Binding-site contacts:
Ligand atom C4 contacts residue ASN529 of chain 1.A at 4.2 Å.
Ligand atom O5 contacts residue ASN529 of chain 1.A at 2.3 Å (h-bond).
Ligand atom C2 contacts residue ASN529 of chain 1.A at 2.5 Å.
Ligand atom O7 contacts residue ASN529 of chain 1.A at 3.4 Å (h-bond).
Ligand atom C7 contacts residue SER403 of chain 1.A at 4.0 Å.
Ligand atom C7 contacts residue SER528 of chain 1.A at 4.4 Å.
Ligand atom C8 contacts residue ASP526 of chain 1.A at 3.0 Å.
Ligand atom C7 contacts residue ASP526 of chain 1.A at 4.5 Å.
Ligand atom N2 contacts residue ASN529 of chain 1.A at 3.0 Å (h-bond).
Ligand atom N2 contacts residue SER403 of chain 1.A at 3.4 Å (h-bond).
Ligand atom C8 contacts residue SER403 of chain 1.A at 3.9 Å.
Ligand atom O3 contacts residue SER403 of chain 1.A at 3.2 Å (h-bond).
Ligand atom C7 contacts residue ASN529 of chain 1.A at 3.4 Å.
Ligand atom C3 contacts residue ASN529 of chain 1.A at 3.8 Å.
Ligand atom C5 contacts residue ASN529 of chain 1.A at 3.6 Å.
Ligand atom C2 contacts residue SER403 of chain 1.A at 4.1 Å.
Ligand atom C8 contacts residue SER528 of chain 1.A at 3.9 Å.
Ligand atom C3 contacts residue SER403 of chain 1.A at 3.7 Å.
Ligand atom C1 contacts residue ASN529 of chain 1.A at 1.4 Å.

A small-molecule ligand and the protein it binds are described below.
Small molecule (SMILES): CC(=O)N[C@H]1[C@H](O[C@H]2[C@H](O)[C@@H](NC(C)=O)CO[C@@H]2CO)O[C@H](CO)[C@@H](O[C@@H]2O[C@H](CO[C@H]3O[C@H](CO)[C@@H](O)[C@H](O)[C@@H]3O)[C@@H](O)[C@H](O[C@H]3O[C@H](CO)[C@@H](O)[C@H](O)[C@@H]3O)[C@@H]2O)[C@@H]1O

Sequence of chain 1.A:
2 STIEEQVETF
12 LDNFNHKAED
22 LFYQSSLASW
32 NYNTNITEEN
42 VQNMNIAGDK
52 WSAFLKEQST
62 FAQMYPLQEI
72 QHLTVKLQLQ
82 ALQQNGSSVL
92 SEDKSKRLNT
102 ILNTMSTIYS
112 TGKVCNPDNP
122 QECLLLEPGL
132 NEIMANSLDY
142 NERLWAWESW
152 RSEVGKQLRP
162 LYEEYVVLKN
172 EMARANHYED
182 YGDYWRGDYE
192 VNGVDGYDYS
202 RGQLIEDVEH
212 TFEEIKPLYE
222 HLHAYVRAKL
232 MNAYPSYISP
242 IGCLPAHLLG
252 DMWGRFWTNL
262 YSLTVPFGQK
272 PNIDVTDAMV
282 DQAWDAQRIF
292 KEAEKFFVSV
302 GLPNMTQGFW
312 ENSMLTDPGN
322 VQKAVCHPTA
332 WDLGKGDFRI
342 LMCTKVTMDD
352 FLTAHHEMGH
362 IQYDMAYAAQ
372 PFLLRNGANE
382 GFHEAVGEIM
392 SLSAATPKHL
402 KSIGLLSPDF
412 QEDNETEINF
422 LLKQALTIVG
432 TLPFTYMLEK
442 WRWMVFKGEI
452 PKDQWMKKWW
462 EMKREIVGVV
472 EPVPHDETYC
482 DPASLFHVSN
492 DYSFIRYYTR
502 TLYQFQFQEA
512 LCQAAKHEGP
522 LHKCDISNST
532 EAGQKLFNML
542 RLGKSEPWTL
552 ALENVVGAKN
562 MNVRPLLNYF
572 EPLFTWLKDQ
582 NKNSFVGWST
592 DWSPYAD